The protein below binds the small molecule below.
Small molecule (SMILES): CC(=O)N[C@H]1[C@H](O[C@H]2[C@H](O)[C@@H](NC(C)=O)CO[C@@H]2CO)O[C@H](CO)[C@@H](O[C@@H]2O[C@H](CO)[C@@H](O)[C@H](O[C@H]3O[C@H](CO)[C@@H](O)[C@H](O)[C@@H]3O)[C@@H]2O)[C@@H]1O

Sequence of chain 1.A:
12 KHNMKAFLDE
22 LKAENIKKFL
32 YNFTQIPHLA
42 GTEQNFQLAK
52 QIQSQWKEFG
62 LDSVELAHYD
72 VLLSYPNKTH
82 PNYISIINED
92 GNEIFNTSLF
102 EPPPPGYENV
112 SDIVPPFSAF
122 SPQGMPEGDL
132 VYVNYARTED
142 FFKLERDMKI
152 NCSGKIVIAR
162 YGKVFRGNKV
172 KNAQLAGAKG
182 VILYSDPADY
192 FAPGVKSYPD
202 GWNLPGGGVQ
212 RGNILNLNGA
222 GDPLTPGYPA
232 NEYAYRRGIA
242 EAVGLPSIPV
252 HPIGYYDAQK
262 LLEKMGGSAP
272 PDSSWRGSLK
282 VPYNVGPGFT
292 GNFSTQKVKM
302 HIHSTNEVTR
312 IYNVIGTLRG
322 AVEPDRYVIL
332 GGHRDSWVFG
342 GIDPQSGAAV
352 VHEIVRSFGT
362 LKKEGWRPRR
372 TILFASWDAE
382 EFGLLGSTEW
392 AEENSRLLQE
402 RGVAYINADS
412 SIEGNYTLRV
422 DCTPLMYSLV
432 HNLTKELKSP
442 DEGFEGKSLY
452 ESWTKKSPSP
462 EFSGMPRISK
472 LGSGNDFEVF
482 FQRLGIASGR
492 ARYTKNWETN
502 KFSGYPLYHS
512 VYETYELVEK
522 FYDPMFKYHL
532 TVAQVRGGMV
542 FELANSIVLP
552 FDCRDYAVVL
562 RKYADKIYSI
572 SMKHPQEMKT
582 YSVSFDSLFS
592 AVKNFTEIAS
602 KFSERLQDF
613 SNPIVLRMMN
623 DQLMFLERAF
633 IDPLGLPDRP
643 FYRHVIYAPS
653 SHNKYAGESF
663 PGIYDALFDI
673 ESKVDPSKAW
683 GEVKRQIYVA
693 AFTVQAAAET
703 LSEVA

Sequence of chain 2.A:
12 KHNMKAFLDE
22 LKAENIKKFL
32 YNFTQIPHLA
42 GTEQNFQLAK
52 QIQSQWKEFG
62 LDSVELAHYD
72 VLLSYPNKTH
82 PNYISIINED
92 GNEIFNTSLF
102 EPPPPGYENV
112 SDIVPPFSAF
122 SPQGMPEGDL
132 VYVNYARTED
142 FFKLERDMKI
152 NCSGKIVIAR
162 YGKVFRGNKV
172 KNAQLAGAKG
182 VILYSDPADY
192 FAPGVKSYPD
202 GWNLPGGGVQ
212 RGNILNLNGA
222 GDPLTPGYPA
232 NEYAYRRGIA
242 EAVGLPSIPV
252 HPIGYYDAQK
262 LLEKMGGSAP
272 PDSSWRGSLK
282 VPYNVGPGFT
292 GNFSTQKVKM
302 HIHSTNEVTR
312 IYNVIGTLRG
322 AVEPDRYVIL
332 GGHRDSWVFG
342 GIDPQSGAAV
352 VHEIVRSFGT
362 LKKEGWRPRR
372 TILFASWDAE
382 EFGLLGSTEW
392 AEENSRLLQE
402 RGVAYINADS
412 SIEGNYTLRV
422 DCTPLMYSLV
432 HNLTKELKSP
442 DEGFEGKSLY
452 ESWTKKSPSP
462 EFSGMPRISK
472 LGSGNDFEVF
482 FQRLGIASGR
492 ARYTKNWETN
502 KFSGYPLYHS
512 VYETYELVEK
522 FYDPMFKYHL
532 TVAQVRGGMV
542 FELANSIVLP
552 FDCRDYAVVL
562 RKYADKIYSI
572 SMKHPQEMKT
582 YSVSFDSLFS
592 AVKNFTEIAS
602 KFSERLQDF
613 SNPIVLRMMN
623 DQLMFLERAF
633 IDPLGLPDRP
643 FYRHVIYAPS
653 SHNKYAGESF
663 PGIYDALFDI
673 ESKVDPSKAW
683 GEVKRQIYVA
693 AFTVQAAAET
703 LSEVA

Binding-site contacts:
Ligand atom C4 contacts residue GLU233 of chain 1.A at 3.9 Å.
Ligand atom C1 contacts residue ARG311 of chain 1.A at 3.9 Å.
Ligand atom C7 contacts residue ASN595 of chain 2.A at 3.8 Å.
Ligand atom C8 contacts residue GLN697 of chain 2.A at 4.0 Å.
Ligand atom O5 contacts residue ASN595 of chain 2.A at 2.3 Å (h-bond).
Ligand atom C8 contacts residue SER591 of chain 2.A at 4.0 Å.
Ligand atom C3 contacts residue ARG311 of chain 1.A at 3.8 Å.
Ligand atom O2 contacts residue HIS69 of chain 1.A at 2.9 Å (h-bond).
Ligand atom O3 contacts residue ARG311 of chain 1.A at 3.0 Å (salt-bridge).
Ligand atom C1 contacts residue ASN595 of chain 2.A at 1.4 Å.
Ligand atom C3 contacts residue GLU233 of chain 1.A at 3.8 Å.
Ligand atom C7 contacts residue GLN697 of chain 2.A at 3.4 Å.
Ligand atom O3 contacts residue GLU233 of chain 1.A at 3.6 Å.
Ligand atom C2 contacts residue GLU233 of chain 1.A at 3.3 Å.
Ligand atom C2 contacts residue ARG311 of chain 1.A at 3.7 Å.
Ligand atom C5 contacts residue ASN595 of chain 2.A at 3.6 Å.
Ligand atom C3 contacts residue ARG311 of chain 1.A at 3.8 Å.
Ligand atom C1 contacts residue GLN697 of chain 2.A at 3.8 Å.
Ligand atom N2 contacts residue SER591 of chain 2.A at 3.0 Å (h-bond).
Ligand atom O6 contacts residue GLU233 of chain 1.A at 3.3 Å.
Ligand atom C2 contacts residue ASN595 of chain 2.A at 2.5 Å.
Ligand atom O7 contacts residue GLN697 of chain 2.A at 3.4 Å (h-bond).
Ligand atom O4 contacts residue GLU233 of chain 1.A at 3.4 Å (salt-bridge).
Ligand atom C2 contacts residue SER591 of chain 2.A at 3.8 Å.
Ligand atom C8 contacts residue SER588 of chain 2.A at 3.6 Å.
Ligand atom C3 contacts residue ASN595 of chain 2.A at 3.8 Å.
Ligand atom C2 contacts residue GLN697 of chain 2.A at 3.8 Å.
Ligand atom O4 contacts residue ARG311 of chain 1.A at 4.1 Å.
Ligand atom C4 contacts residue ARG311 of chain 1.A at 3.7 Å.
Ligand atom C5 contacts residue GLU233 of chain 1.A at 3.9 Å.
Ligand atom C7 contacts residue SER591 of chain 2.A at 4.0 Å.
Ligand atom N2 contacts residue GLN697 of chain 2.A at 3.6 Å.
Ligand atom N2 contacts residue ASN595 of chain 2.A at 3.0 Å (h-bond).
Ligand atom C6 contacts residue GLU233 of chain 1.A at 4.1 Å.
Ligand atom C8 contacts residue ALA592 of chain 2.A at 3.8 Å (hydrophobic).
Ligand atom O2 contacts residue ARG311 of chain 1.A at 3.4 Å (salt-bridge).
Ligand atom O5 contacts residue HIS69 of chain 1.A at 3.5 Å.
Ligand atom C1 contacts residue SER591 of chain 2.A at 3.7 Å.
Ligand atom O2 contacts residue GLU233 of chain 1.A at 2.5 Å (salt-bridge).
Ligand atom C8 contacts residue TYR234 of chain 1.A at 3.8 Å (hydrophobic).